Sequence of chain 2.A:
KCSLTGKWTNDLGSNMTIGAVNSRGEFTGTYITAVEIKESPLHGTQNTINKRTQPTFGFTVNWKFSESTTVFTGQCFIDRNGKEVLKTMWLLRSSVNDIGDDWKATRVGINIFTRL

The small molecule below binds the protein below.
Small molecule (SMILES): CC(=O)N[C@@H]1[C@@H](O)[C@H](O)[C@@H](CO)O[C@H]1O

Binding-site contacts:
Ligand atom C4 contacts residue ASN15 of chain 2.A at 4.2 Å.
Ligand atom C5 contacts residue ASN15 of chain 2.A at 3.6 Å.
Ligand atom O6 contacts residue LEU121 of chain 2.A at 4.0 Å.
Ligand atom O7 contacts residue ILE42 of chain 2.A at 3.4 Å.
Ligand atom C1 contacts residue ASN15 of chain 2.A at 1.4 Å.
Ligand atom O3 contacts residue ILE42 of chain 2.A at 3.9 Å.
Ligand atom C8 contacts residue THR33 of chain 2.A at 4.3 Å.
Ligand atom C8 contacts residue GLY13 of chain 2.A at 3.2 Å.
Ligand atom O5 contacts residue LEU121 of chain 2.A at 4.2 Å.
Ligand atom C7 contacts residue GLY13 of chain 2.A at 3.8 Å.
Ligand atom C2 contacts residue ASN15 of chain 2.A at 2.6 Å.
Ligand atom C8 contacts residue ALA34 of chain 2.A at 4.1 Å (hydrophobic).
Ligand atom O5 contacts residue ASN15 of chain 2.A at 2.5 Å (h-bond).
Ligand atom O7 contacts residue ILE32 of chain 2.A at 3.2 Å.
Ligand atom C7 contacts residue ILE32 of chain 2.A at 4.0 Å (hydrophobic).
Ligand atom C8 contacts residue ILE32 of chain 2.A at 4.1 Å (hydrophobic).
Ligand atom C7 contacts residue ILE42 of chain 2.A at 4.3 Å (hydrophobic).
Ligand atom C8 contacts residue SER14 of chain 2.A at 4.3 Å.
Ligand atom C3 contacts residue ASN15 of chain 2.A at 3.7 Å.
Ligand atom N2 contacts residue GLY13 of chain 2.A at 3.4 Å (h-bond).
Ligand atom C7 contacts residue ASN15 of chain 2.A at 4.0 Å.
Ligand atom N2 contacts residue ASN15 of chain 2.A at 2.9 Å (h-bond).